Binding-site contacts:
Ligand atom C51 contacts residue ALA84 of chain 1.A at 3.6 Å (hydrophobic).
Ligand atom C61 contacts residue ALA84 of chain 1.A at 4.0 Å (hydrophobic).
Ligand atom O61 contacts residue ARG87 of chain 1.A at 3.2 Å (salt-bridge).
Ligand atom N71 contacts residue ARG87 of chain 1.A at 3.0 Å.
Ligand atom O2A contacts residue GLU83 of chain 1.A at 4.3 Å.
Ligand atom O5A contacts residue ARG90 of chain 1.A at 4.1 Å.
Ligand atom N91 contacts residue GLU83 of chain 1.A at 4.1 Å.
Ligand atom O11 contacts residue ARG90 of chain 1.A at 3.5 Å (salt-bridge).
Ligand atom O4A contacts residue ALA84 of chain 1.A at 4.0 Å.
Ligand atom N31 contacts residue ALA84 of chain 1.A at 3.6 Å.
Ligand atom C61 contacts residue PHE103 of chain 1.A at 4.3 Å (hydrophobic).
Ligand atom N31 contacts residue PRO81 of chain 1.A at 3.9 Å.
Ligand atom C1A contacts residue ALA84 of chain 1.A at 3.7 Å (hydrophobic).
Ligand atom O61 contacts residue ARG106 of chain 1.A at 3.2 Å (salt-bridge).
Ligand atom P11 contacts residue ARG90 of chain 1.A at 4.2 Å.
Ligand atom N91 contacts residue ALA84 of chain 1.A at 3.5 Å.
Ligand atom C81 contacts residue ARG87 of chain 1.A at 3.6 Å.
Ligand atom C1A contacts residue GLU83 of chain 1.A at 3.7 Å.
Ligand atom C81 contacts residue ALA84 of chain 1.A at 3.6 Å (hydrophobic).
Ligand atom C41 contacts residue ALA84 of chain 1.A at 3.5 Å (hydrophobic).
Ligand atom C81 contacts residue GLU83 of chain 1.A at 4.0 Å.
Ligand atom N71 contacts residue ALA84 of chain 1.A at 3.8 Å.
Ligand atom O21 contacts residue ARG87 of chain 1.A at 3.5 Å.
Ligand atom C61 contacts residue ARG87 of chain 1.A at 4.1 Å.
Ligand atom N11 contacts residue ALA84 of chain 1.A at 4.1 Å.
Ligand atom N21 contacts residue PRO81 of chain 1.A at 3.7 Å.
Ligand atom C61 contacts residue ARG106 of chain 1.A at 4.3 Å.
Ligand atom C21 contacts residue PRO81 of chain 1.A at 4.0 Å (hydrophobic).
Ligand atom O61 contacts residue PHE103 of chain 1.A at 3.6 Å.
Ligand atom C51 contacts residue ARG87 of chain 1.A at 4.2 Å.
Ligand atom C21 contacts residue ALA84 of chain 1.A at 3.9 Å (hydrophobic).
Ligand atom O4A contacts residue GLU83 of chain 1.A at 3.4 Å.

The small molecule below binds the protein below.
Small molecule (SMILES): Nc1nc2c(ncn2[C@@H]2O[C@@H]3CO[P](=O)(O)O[C@H]4[C@@H](O)[C@H](n5cnc6c(=O)[nH]c(N)nc65)O[C@@H]4CO[P](=O)(O)O[C@H]3[C@H]2O)c(=O)[nH]1

Sequence of chain 1.A:
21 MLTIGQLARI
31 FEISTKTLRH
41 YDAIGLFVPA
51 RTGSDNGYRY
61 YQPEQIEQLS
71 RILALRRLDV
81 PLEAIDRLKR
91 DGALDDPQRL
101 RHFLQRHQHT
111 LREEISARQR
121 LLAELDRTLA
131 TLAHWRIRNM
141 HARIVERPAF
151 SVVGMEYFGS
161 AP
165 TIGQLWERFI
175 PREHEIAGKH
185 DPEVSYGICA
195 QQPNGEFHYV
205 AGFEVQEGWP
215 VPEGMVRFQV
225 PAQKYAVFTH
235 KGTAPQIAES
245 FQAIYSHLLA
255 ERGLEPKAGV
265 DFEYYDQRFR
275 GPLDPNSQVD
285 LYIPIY